The small molecule below binds the protein below.
Small molecule (SMILES): Cc1ccc(-n2nc(C(C)(C)C)cc2NC(=O)Nc2ccc(OCCN3CCOCC3)c3ccccc23)cc1

Sequence of chain 1.B:
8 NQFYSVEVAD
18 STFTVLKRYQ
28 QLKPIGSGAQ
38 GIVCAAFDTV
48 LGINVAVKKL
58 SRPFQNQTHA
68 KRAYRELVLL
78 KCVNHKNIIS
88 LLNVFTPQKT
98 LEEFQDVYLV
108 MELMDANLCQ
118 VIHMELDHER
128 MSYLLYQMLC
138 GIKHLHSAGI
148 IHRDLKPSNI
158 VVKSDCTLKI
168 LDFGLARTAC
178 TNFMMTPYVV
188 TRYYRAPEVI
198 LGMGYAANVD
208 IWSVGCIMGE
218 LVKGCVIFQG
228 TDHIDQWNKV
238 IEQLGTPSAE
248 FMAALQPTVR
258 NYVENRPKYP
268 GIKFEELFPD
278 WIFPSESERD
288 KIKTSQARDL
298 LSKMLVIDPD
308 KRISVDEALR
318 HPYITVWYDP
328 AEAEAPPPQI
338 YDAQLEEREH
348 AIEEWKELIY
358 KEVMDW

Binding-site contacts:
Ligand atom C7 contacts residue PHE170 of chain 1.B at 3.5 Å (hydrophobic).
Ligand atom C10 contacts residue ASP169 of chain 1.B at 3.8 Å.
Ligand atom N9 contacts residue GLU73 of chain 1.B at 2.8 Å (salt-bridge).
Ligand atom O47 contacts residue MET111 of chain 1.B at 2.8 Å (h-bond).
Ligand atom O1 contacts residue LEU168 of chain 1.B at 3.3 Å.
Ligand atom N12 contacts residue ASP169 of chain 1.B at 3.5 Å.
Ligand atom C21 contacts residue GLU73 of chain 1.B at 3.7 Å.
Ligand atom N2 contacts residue ASP169 of chain 1.B at 3.7 Å.
Ligand atom C33 contacts residue ALA53 of chain 1.B at 3.5 Å (hydrophobic).
Ligand atom C33 contacts residue LEU106 of chain 1.B at 3.6 Å (hydrophobic).
Ligand atom C14 contacts residue LEU77 of chain 1.B at 3.7 Å (hydrophobic).
Ligand atom C3 contacts residue ILE86 of chain 1.B at 3.8 Å (hydrophobic).
Ligand atom C4 contacts residue ILE86 of chain 1.B at 3.6 Å (hydrophobic).
Ligand atom C25 contacts residue ARG69 of chain 1.B at 3.4 Å.
Ligand atom O1 contacts residue ASP169 of chain 1.B at 3.0 Å (salt-bridge).
Ligand atom C34 contacts residue MET108 of chain 1.B at 3.6 Å (hydrophobic).
Ligand atom C31 contacts residue ILE86 of chain 1.B at 3.5 Å (hydrophobic).
Ligand atom C1 contacts residue ASP169 of chain 1.B at 3.3 Å.
Ligand atom N11 contacts residue ASP169 of chain 1.B at 3.5 Å.
Ligand atom C20 contacts residue GLU73 of chain 1.B at 3.8 Å.
Ligand atom C1 contacts residue GLU73 of chain 1.B at 3.2 Å.
Ligand atom C8 contacts residue ASP169 of chain 1.B at 3.5 Å.
Ligand atom C14 contacts residue ASP169 of chain 1.B at 3.8 Å.
Ligand atom C48 contacts residue MET111 of chain 1.B at 3.7 Å (hydrophobic).
Ligand atom C46 contacts residue GLU109 of chain 1.B at 3.8 Å.
Ligand atom C33 contacts residue LYS55 of chain 1.B at 3.8 Å.
Ligand atom N9 contacts residue ASP169 of chain 1.B at 3.6 Å.
Ligand atom C34 contacts residue ALA53 of chain 1.B at 3.8 Å (hydrophobic).
Ligand atom C42 contacts residue PHE170 of chain 1.B at 3.5 Å (hydrophobic).
Ligand atom O47 contacts residue LEU110 of chain 1.B at 3.6 Å.
Ligand atom O41 contacts residue VAL40 of chain 1.B at 3.7 Å.
Ligand atom N2 contacts residue GLU73 of chain 1.B at 2.8 Å (salt-bridge).
Ligand atom C45 contacts residue ALA53 of chain 1.B at 3.8 Å (hydrophobic).
Ligand atom C32 contacts residue LYS55 of chain 1.B at 3.8 Å.
Ligand atom C24 contacts residue GLU73 of chain 1.B at 3.6 Å.
Ligand atom C24 contacts residue ASP169 of chain 1.B at 3.5 Å.
Ligand atom O1 contacts residue ILE86 of chain 1.B at 3.6 Å.
Ligand atom C46 contacts residue MET111 of chain 1.B at 3.8 Å (hydrophobic).
Ligand atom C32 contacts residue LEU106 of chain 1.B at 3.7 Å (hydrophobic).
Ligand atom C33 contacts residue MET108 of chain 1.B at 3.7 Å (hydrophobic).